Binding-site contacts:
Ligand atom O3 contacts residue ARG147 of chain 1.F at 2.8 Å.
Ligand atom C1 contacts residue ARG147 of chain 1.F at 4.3 Å.
Ligand atom O1 contacts residue ARG147 of chain 1.F at 3.6 Å (salt-bridge).
Ligand atom C3 contacts residue GLY146 of chain 1.F at 4.0 Å.
Ligand atom O2 contacts residue THR166 of chain 1.F at 4.4 Å.
Ligand atom C2 contacts residue GLY146 of chain 1.F at 3.6 Å.
Ligand atom O2 contacts residue GLY146 of chain 1.F at 2.3 Å.
Ligand atom C3 contacts residue ARG147 of chain 1.F at 3.3 Å.
Ligand atom C2 contacts residue ARG147 of chain 1.F at 3.6 Å.
Ligand atom O2 contacts residue ARG147 of chain 1.F at 2.9 Å (salt-bridge).
Ligand atom O2 contacts residue ILE145 of chain 1.F at 4.2 Å.

Sequence of chain 1.F:
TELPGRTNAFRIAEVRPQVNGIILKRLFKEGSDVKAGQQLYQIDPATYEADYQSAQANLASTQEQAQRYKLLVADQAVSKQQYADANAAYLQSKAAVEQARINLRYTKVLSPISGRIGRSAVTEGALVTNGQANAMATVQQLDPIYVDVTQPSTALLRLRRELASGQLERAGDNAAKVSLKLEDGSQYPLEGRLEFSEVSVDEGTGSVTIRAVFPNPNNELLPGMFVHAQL

A small-molecule ligand and the protein it binds are described below.
Small molecule (SMILES): O=C[C@H](O)CO